Sequence of chain 1.A:
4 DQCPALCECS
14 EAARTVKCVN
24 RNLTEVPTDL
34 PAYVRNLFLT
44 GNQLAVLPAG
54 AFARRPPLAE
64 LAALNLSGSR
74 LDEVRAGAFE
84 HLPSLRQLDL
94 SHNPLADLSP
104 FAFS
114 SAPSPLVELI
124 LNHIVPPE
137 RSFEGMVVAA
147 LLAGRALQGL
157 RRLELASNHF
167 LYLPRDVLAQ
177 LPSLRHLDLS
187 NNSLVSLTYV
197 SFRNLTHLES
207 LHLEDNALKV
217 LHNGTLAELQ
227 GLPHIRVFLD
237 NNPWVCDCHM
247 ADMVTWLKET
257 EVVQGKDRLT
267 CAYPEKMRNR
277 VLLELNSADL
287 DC

Binding-site contacts:
Ligand atom O6 contacts residue ARG199 of chain 1.A at 3.6 Å (salt-bridge).
Ligand atom N2 contacts residue ASN200 of chain 1.A at 3.0 Å (h-bond).
Ligand atom O7 contacts residue ASN200 of chain 1.A at 4.2 Å.
Ligand atom C7 contacts residue ASN200 of chain 1.A at 3.8 Å.
Ligand atom O5 contacts residue ASN200 of chain 1.A at 2.2 Å (h-bond).
Ligand atom C4 contacts residue ASN200 of chain 1.A at 4.1 Å.
Ligand atom O4 contacts residue ALA175 of chain 1.A at 3.9 Å.
Ligand atom O6 contacts residue SER197 of chain 1.A at 4.0 Å.
Ligand atom C5 contacts residue ASN200 of chain 1.A at 3.6 Å.
Ligand atom C1 contacts residue ASN200 of chain 1.A at 1.5 Å.
Ligand atom C6 contacts residue ARG199 of chain 1.A at 4.5 Å.
Ligand atom C8 contacts residue PRO178 of chain 1.A at 4.5 Å (hydrophobic).
Ligand atom C3 contacts residue ASN200 of chain 1.A at 3.8 Å.
Ligand atom C3 contacts residue ALA175 of chain 1.A at 4.2 Å (hydrophobic).
Ligand atom C2 contacts residue ASN200 of chain 1.A at 2.5 Å.

The small molecule below binds the protein below.
Small molecule (SMILES): CC(=O)N[C@@H]1[C@@H](O)[C@H](O)[C@@H](CO)O[C@H]1O